The protein below binds the small molecule below.
Small molecule (SMILES): CN1CCC(c2ccc(-c3ccc4c(c3)C(=O)N([C@@H](C(=O)Nc3nccs3)c3cc(F)ccc3O)C4)cc2)CC1

Binding-site contacts:
Ligand atom O32 contacts residue LYS54 of chain 2.C at 2.3 Å (salt-bridge).
Ligand atom C26 contacts residue ILE68 of chain 2.C at 3.4 Å (hydrophobic).
Ligand atom C09 contacts residue ASP164 of chain 2.C at 2.9 Å.
Ligand atom C02 contacts residue ASP164 of chain 2.C at 3.4 Å.
Ligand atom O40 contacts residue LEU167 of chain 2.C at 3.2 Å.
Ligand atom N05 contacts residue YY31 of chain 2.I at 3.6 Å.
Ligand atom C04 contacts residue MET99 of chain 2.C at 3.4 Å (hydrophobic).
Ligand atom C27 contacts residue ILE68 of chain 2.C at 3.5 Å (hydrophobic).
Ligand atom C18 contacts residue ILE68 of chain 2.C at 3.5 Å (hydrophobic).
Ligand atom S08 contacts residue LEU97 of chain 2.C at 3.7 Å.
Ligand atom O32 contacts residue LEU167 of chain 2.C at 3.1 Å.
Ligand atom C33 contacts residue ASP164 of chain 2.C at 3.1 Å.
Ligand atom C06 contacts residue ALA52 of chain 2.C at 3.7 Å (hydrophobic).
Ligand atom C38 contacts residue PHE165 of chain 2.C at 3.5 Å (hydrophobic).
Ligand atom F36 contacts residue ARG85 of chain 2.C at 3.0 Å.
Ligand atom C25 contacts residue THR60 of chain 2.C at 3.6 Å.
Ligand atom C11 contacts residue LEU167 of chain 2.C at 3.3 Å (hydrophobic).
Ligand atom C12 contacts residue LEU167 of chain 2.C at 3.3 Å (hydrophobic).
Ligand atom C07 contacts residue LYS54 of chain 2.C at 3.0 Å.
Ligand atom C07 contacts residue MET99 of chain 2.C at 3.6 Å (hydrophobic).
Ligand atom C17 contacts residue ILE68 of chain 2.C at 3.6 Å (hydrophobic).
Ligand atom C34 contacts residue ASP164 of chain 2.C at 3.7 Å.
Ligand atom O40 contacts residue PHE165 of chain 2.C at 3.2 Å (h-bond).
Ligand atom O01 contacts residue LEU97 of chain 2.C at 3.5 Å.
Ligand atom C06 contacts residue LYS54 of chain 2.C at 3.6 Å.
Ligand atom N05 contacts residue MET99 of chain 2.C at 3.4 Å (h-bond).
Ligand atom C12 contacts residue LEU97 of chain 2.C at 3.6 Å (hydrophobic).
Ligand atom C11 contacts residue LYS54 of chain 2.C at 3.5 Å.
Ligand atom N03 contacts residue ASP164 of chain 2.C at 2.9 Å (salt-bridge).
Ligand atom C07 contacts residue LEU97 of chain 2.C at 3.6 Å (hydrophobic).
Ligand atom C07 contacts residue ILE53 of chain 2.C at 3.2 Å (hydrophobic).
Ligand atom F36 contacts residue LEU86 of chain 2.C at 3.0 Å.
Ligand atom C04 contacts residue LYS54 of chain 2.C at 3.7 Å.
Ligand atom C37 contacts residue PHE165 of chain 2.C at 3.4 Å (hydrophobic).
Ligand atom C39 contacts residue ASP164 of chain 2.C at 3.5 Å.
Ligand atom C23 contacts residue GLU58 of chain 2.C at 3.6 Å.
Ligand atom O40 contacts residue ASP164 of chain 2.C at 3.4 Å.
Ligand atom C06 contacts residue VAL35 of chain 2.C at 3.6 Å (hydrophobic).
Ligand atom S08 contacts residue LYS54 of chain 2.C at 3.4 Å.
Ligand atom C07 contacts residue ALA52 of chain 2.C at 2.9 Å (hydrophobic).

Sequence of chain 2.C:
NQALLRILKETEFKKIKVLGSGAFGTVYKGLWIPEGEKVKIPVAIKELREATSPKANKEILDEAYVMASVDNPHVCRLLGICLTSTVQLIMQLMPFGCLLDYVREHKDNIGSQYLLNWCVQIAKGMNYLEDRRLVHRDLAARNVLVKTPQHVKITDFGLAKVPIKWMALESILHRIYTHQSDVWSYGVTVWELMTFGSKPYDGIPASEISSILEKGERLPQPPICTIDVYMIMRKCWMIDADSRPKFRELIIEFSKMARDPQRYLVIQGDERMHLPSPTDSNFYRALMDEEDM